Binding-site contacts:
Ligand atom C3 contacts residue ASN56 of chain 1.E at 3.8 Å.
Ligand atom N2 contacts residue GLY8 of chain 1.F at 4.2 Å.
Ligand atom O5 contacts residue ASN56 of chain 1.E at 2.3 Å (h-bond).
Ligand atom C2 contacts residue ASN56 of chain 1.E at 2.5 Å.
Ligand atom C7 contacts residue ASN56 of chain 1.E at 3.6 Å.
Ligand atom C8 contacts residue GLU55 of chain 1.E at 4.1 Å.
Ligand atom N2 contacts residue SER9 of chain 1.F at 3.9 Å.
Ligand atom N2 contacts residue ASN56 of chain 1.E at 2.9 Å (h-bond).
Ligand atom O7 contacts residue ASN56 of chain 1.E at 3.9 Å.
Ligand atom C7 contacts residue GLU55 of chain 1.E at 4.0 Å.
Ligand atom C5 contacts residue ASN56 of chain 1.E at 3.6 Å.
Ligand atom C1 contacts residue ASN56 of chain 1.E at 1.4 Å.
Ligand atom C8 contacts residue SER9 of chain 1.F at 3.3 Å.
Ligand atom O7 contacts residue GLU55 of chain 1.E at 3.0 Å (salt-bridge).
Ligand atom C4 contacts residue ASN56 of chain 1.E at 4.2 Å.
Ligand atom C2 contacts residue GLY8 of chain 1.F at 4.4 Å.
Ligand atom C7 contacts residue SER9 of chain 1.F at 4.1 Å.

Sequence of chain 1.E:
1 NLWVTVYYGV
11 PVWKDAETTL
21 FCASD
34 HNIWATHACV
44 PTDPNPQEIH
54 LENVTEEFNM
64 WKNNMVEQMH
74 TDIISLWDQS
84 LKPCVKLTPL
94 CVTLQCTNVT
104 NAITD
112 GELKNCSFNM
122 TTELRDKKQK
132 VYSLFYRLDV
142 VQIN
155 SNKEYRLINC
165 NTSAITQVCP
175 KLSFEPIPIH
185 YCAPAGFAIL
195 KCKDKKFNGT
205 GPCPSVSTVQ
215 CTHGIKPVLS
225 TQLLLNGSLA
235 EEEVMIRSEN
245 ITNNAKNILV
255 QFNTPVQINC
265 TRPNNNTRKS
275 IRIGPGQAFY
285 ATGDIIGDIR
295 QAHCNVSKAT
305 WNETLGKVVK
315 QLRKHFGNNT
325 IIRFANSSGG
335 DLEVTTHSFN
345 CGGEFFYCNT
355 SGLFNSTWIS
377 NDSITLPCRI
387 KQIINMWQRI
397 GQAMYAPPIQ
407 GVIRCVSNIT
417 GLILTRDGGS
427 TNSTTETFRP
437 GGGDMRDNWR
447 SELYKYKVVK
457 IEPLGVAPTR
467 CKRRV

Sequence of chain 1.F:
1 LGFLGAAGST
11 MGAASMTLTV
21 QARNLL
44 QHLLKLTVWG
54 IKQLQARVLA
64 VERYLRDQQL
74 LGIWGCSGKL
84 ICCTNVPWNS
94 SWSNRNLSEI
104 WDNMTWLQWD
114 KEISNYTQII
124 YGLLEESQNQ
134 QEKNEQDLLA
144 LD

A protein and the small-molecule ligand that binds it are described below.
Small molecule (SMILES): CC(=O)N[C@H]1[C@H](O[C@H]2[C@H](O)[C@@H](NC(C)=O)CO[C@@H]2CO)O[C@H](CO)[C@@H](O)[C@@H]1O